Sequence of chain 1.A:
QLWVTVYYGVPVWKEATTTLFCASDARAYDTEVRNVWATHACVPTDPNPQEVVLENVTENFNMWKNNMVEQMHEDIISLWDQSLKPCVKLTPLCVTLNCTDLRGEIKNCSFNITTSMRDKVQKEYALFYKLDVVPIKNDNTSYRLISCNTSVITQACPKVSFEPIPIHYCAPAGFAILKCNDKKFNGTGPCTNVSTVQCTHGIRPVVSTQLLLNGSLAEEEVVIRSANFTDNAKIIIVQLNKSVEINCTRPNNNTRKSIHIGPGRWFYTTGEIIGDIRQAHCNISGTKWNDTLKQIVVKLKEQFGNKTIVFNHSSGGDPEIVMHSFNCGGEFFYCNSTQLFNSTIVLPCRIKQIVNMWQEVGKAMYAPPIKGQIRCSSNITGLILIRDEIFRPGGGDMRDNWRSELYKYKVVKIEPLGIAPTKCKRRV

This protein binds this small molecule.
Small molecule (SMILES): CC(=O)N[C@@H]1[C@@H](O)[C@H](O)[C@@H](CO)O[C@H]1O

Binding-site contacts:
Ligand atom C8 contacts residue ASN243 of chain 1.A at 4.3 Å.
Ligand atom C1 contacts residue THR245 of chain 1.A at 3.4 Å.
Ligand atom C8 contacts residue TRP101 of chain 1.A at 4.1 Å (hydrophobic).
Ligand atom O7 contacts residue ASN243 of chain 1.A at 2.9 Å (h-bond).
Ligand atom C2 contacts residue THR245 of chain 1.A at 3.9 Å.
Ligand atom C7 contacts residue THR245 of chain 1.A at 3.5 Å.
Ligand atom C7 contacts residue ASN243 of chain 1.A at 3.1 Å.
Ligand atom C2 contacts residue ASN243 of chain 1.A at 2.4 Å.
Ligand atom C5 contacts residue ASN243 of chain 1.A at 3.7 Å.
Ligand atom O5 contacts residue ASN243 of chain 1.A at 2.4 Å (h-bond).
Ligand atom C8 contacts residue ALA284 of chain 1.A at 3.6 Å (hydrophobic).
Ligand atom C3 contacts residue THR245 of chain 1.A at 4.0 Å.
Ligand atom C7 contacts residue SER283 of chain 1.A at 4.0 Å.
Ligand atom O3 contacts residue THR245 of chain 1.A at 4.2 Å.
Ligand atom C3 contacts residue ASN243 of chain 1.A at 3.7 Å.
Ligand atom C4 contacts residue ASN243 of chain 1.A at 4.2 Å.
Ligand atom O5 contacts residue THR245 of chain 1.A at 4.4 Å.
Ligand atom N2 contacts residue THR245 of chain 1.A at 2.8 Å (h-bond).
Ligand atom N2 contacts residue ASN243 of chain 1.A at 2.8 Å (h-bond).
Ligand atom C1 contacts residue ASN243 of chain 1.A at 1.5 Å.
Ligand atom C8 contacts residue SER283 of chain 1.A at 3.2 Å.
Ligand atom O7 contacts residue SER283 of chain 1.A at 3.9 Å.
Ligand atom C8 contacts residue THR245 of chain 1.A at 3.4 Å.